The protein below binds the small molecule below.
Small molecule (SMILES): CC(C)[C@H](N)C(=O)N[C@@H](Cc1ccccc1)C(=O)N[C@H](C(=O)N1CCC[C@H]1C(=O)N1CCC[C@H]1C(=O)N[C@H](C=O)Cc1ccccc1)C(C)C

Sequence of chain 1.E:
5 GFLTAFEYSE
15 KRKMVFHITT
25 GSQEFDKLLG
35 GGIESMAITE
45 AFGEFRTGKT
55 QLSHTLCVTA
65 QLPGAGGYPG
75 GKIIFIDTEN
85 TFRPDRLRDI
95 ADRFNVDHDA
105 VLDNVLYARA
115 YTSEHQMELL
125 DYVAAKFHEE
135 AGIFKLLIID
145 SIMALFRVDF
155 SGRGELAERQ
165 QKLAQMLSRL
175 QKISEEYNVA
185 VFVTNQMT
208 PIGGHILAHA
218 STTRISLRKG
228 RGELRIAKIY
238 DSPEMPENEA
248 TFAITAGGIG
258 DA

Binding-site contacts:
Ligand atom CE1 contacts residue ASN108 of chain 1.E at 3.3 Å.
Ligand atom CA contacts residue GLN65 of chain 1.E at 4.1 Å.
Ligand atom CZ contacts residue ASN108 of chain 1.E at 3.8 Å.
Ligand atom O contacts residue VAL100 of chain 1.E at 3.2 Å.
Ligand atom CA contacts residue ALA104 of chain 1.E at 4.0 Å (hydrophobic).
Ligand atom CG contacts residue PRO73 of chain 1.E at 4.4 Å (hydrophobic).
Ligand atom CG contacts residue VAL105 of chain 1.E at 4.1 Å (hydrophobic).
Ligand atom CD2 contacts residue GLY74 of chain 1.E at 3.3 Å.
Ligand atom CZ contacts residue GLY74 of chain 1.E at 4.1 Å.
Ligand atom CD1 contacts residue ASN108 of chain 1.E at 4.4 Å.
Ligand atom CD1 contacts residue GLY75 of chain 1.E at 3.7 Å.
Ligand atom CE2 contacts residue PRO73 of chain 1.E at 3.8 Å (hydrophobic).
Ligand atom CB contacts residue GLN65 of chain 1.E at 4.2 Å.
Ligand atom CB contacts residue ASP101 of chain 1.E at 4.2 Å.
Ligand atom C contacts residue ASP101 of chain 1.E at 4.3 Å.
Ligand atom CE1 contacts residue GLY75 of chain 1.E at 3.7 Å.
Ligand atom CZ contacts residue GLY75 of chain 1.E at 3.7 Å.
Ligand atom CB contacts residue VAL105 of chain 1.E at 4.2 Å (hydrophobic).
Ligand atom CG contacts residue LEU66 of chain 1.E at 4.3 Å (hydrophobic).
Ligand atom CB contacts residue VAL100 of chain 1.E at 3.9 Å (hydrophobic).
Ligand atom CD1 contacts residue GLY74 of chain 1.E at 4.4 Å.
Ligand atom CB contacts residue ALA104 of chain 1.E at 3.6 Å (hydrophobic).
Ligand atom CD contacts residue GLN65 of chain 1.E at 3.5 Å.
Ligand atom C contacts residue VAL100 of chain 1.E at 3.9 Å (hydrophobic).
Ligand atom CG contacts residue GLY75 of chain 1.E at 3.9 Å.
Ligand atom CB contacts residue PRO67 of chain 1.E at 4.1 Å (hydrophobic).
Ligand atom CG contacts residue VAL100 of chain 1.E at 4.2 Å (hydrophobic).
Ligand atom CE2 contacts residue GLN65 of chain 1.E at 3.1 Å.
Ligand atom O contacts residue ASN108 of chain 1.E at 3.9 Å.
Ligand atom N contacts residue ASP101 of chain 1.E at 4.2 Å.
Ligand atom CE2 contacts residue GLY74 of chain 1.E at 3.5 Å.
Ligand atom CD2 contacts residue GLY75 of chain 1.E at 3.8 Å.
Ligand atom CB contacts residue GLY74 of chain 1.E at 3.9 Å.
Ligand atom CG contacts residue PRO67 of chain 1.E at 4.3 Å (hydrophobic).
Ligand atom CA contacts residue VAL100 of chain 1.E at 4.4 Å (hydrophobic).
Ligand atom CZ contacts residue GLN65 of chain 1.E at 3.3 Å.
Ligand atom CG contacts residue GLY74 of chain 1.E at 3.6 Å.
Ligand atom CD2 contacts residue PRO73 of chain 1.E at 3.5 Å (hydrophobic).
Ligand atom CE2 contacts residue GLY75 of chain 1.E at 3.6 Å.
Ligand atom CG contacts residue GLN65 of chain 1.E at 3.9 Å.